Sequence of chain 2.C:
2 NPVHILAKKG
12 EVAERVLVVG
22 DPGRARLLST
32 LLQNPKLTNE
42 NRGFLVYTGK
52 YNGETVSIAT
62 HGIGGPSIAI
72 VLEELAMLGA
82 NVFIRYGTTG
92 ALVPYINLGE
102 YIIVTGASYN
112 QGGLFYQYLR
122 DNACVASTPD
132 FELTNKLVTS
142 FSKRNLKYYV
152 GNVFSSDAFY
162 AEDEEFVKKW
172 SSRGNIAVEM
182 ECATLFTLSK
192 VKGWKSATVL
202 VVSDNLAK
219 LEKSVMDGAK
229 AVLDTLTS

Binding-site contacts:
Ligand atom C6 contacts residue PHE160 of chain 2.C at 3.6 Å (hydrophobic).
Ligand atom N6 contacts residue LEU207 of chain 2.C at 3.5 Å.
Ligand atom N7 contacts residue SER204 of chain 2.C at 3.7 Å.
Ligand atom C5' contacts residue HIS5 of chain 2.B at 3.0 Å.
Ligand atom N7 contacts residue GLY91 of chain 2.C at 3.5 Å (h-bond).
Ligand atom C2 contacts residue GLU163 of chain 2.C at 3.4 Å.
Ligand atom O2' contacts residue GLU180 of chain 2.C at 3.5 Å.
Ligand atom N7 contacts residue THR90 of chain 2.C at 3.5 Å.
Ligand atom C2 contacts residue PHE160 of chain 2.C at 3.4 Å (hydrophobic).
Ligand atom N7 contacts residue ASP205 of chain 2.C at 3.1 Å (salt-bridge).
Ligand atom O3' contacts residue SO41 of chain 2.H at 3.0 Å (h-bond).
Ligand atom C8 contacts residue SER204 of chain 2.C at 3.7 Å.
Ligand atom O2' contacts residue MET181 of chain 2.C at 3.0 Å (h-bond).
Ligand atom C4' contacts residue ARG43 of chain 2.B at 3.6 Å.
Ligand atom O3' contacts residue GLU182 of chain 2.C at 3.4 Å (salt-bridge).
Ligand atom C1' contacts residue THR89 of chain 2.C at 3.2 Å.
Ligand atom O4' contacts residue SO41 of chain 2.H at 3.2 Å (h-bond).
Ligand atom C1' contacts residue SO41 of chain 2.H at 3.4 Å.
Ligand atom O3' contacts residue ILE64 of chain 2.C at 3.7 Å.
Ligand atom C5 contacts residue PHE160 of chain 2.C at 3.8 Å (hydrophobic).
Ligand atom O2' contacts residue ARG86 of chain 2.C at 3.5 Å (salt-bridge).
Ligand atom S5' contacts residue ARG43 of chain 2.B at 3.2 Å (salt-bridge).
Ligand atom N6 contacts residue VAL179 of chain 2.C at 3.7 Å.
Ligand atom N9 contacts residue THR89 of chain 2.C at 3.5 Å (h-bond).
Ligand atom N1 contacts residue VAL179 of chain 2.C at 3.5 Å.
Ligand atom S5' contacts residue HIS5 of chain 2.B at 3.0 Å (h-bond).
Ligand atom N3 contacts residue PHE160 of chain 2.C at 3.7 Å.
Ligand atom O2' contacts residue GLU182 of chain 2.C at 2.3 Å (salt-bridge).
Ligand atom N3 contacts residue MET181 of chain 2.C at 3.6 Å.
Ligand atom C8 contacts residue THR89 of chain 2.C at 3.5 Å.
Ligand atom C6 contacts residue VAL179 of chain 2.C at 3.7 Å (hydrophobic).
Ligand atom N1 contacts residue PHE160 of chain 2.C at 3.6 Å.
Ligand atom C8 contacts residue THR90 of chain 2.C at 3.6 Å.
Ligand atom N1 contacts residue GLU163 of chain 2.C at 3.0 Å (salt-bridge).
Ligand atom O4' contacts residue THR89 of chain 2.C at 2.9 Å (h-bond).
Ligand atom N3 contacts residue GLU180 of chain 2.C at 3.8 Å.
Ligand atom N6 contacts residue ASP205 of chain 2.C at 3.1 Å (salt-bridge).
Ligand atom O2' contacts residue SO41 of chain 2.H at 3.5 Å (h-bond).
Ligand atom C2' contacts residue GLU182 of chain 2.C at 3.6 Å.
Ligand atom C4' contacts residue SO41 of chain 2.H at 3.6 Å.

Sequence of chain 2.B:
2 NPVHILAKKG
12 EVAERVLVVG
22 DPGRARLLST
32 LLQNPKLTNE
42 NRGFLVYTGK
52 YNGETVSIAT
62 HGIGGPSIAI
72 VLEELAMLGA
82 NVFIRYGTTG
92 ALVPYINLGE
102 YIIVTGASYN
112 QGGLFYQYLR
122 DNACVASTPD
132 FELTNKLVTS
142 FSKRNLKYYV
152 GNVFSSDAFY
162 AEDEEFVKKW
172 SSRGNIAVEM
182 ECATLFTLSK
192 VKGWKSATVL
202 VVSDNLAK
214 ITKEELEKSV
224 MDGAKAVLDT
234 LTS

A protein and the small-molecule ligand that binds it are described below.
Small molecule (SMILES): CSC[C@H]1O[C@@H](n2cnc3c(N)ncnc32)[C@H](O)[C@@H]1O